Sequence of chain 1.T:
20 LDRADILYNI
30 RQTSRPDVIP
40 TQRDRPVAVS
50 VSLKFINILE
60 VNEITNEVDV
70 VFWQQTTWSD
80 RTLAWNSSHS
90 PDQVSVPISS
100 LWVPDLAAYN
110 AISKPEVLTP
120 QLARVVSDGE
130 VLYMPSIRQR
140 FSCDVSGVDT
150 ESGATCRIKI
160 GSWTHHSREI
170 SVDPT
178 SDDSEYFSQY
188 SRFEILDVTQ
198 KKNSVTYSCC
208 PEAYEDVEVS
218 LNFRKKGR

The protein below binds the small molecule below.
Small molecule (SMILES): CC(=O)N[C@@H]1[C@@H](O)[C@H](O)[C@@H](CO)O[C@H]1O

Binding-site contacts:
Ligand atom N2 contacts residue ASN85 of chain 1.T at 2.9 Å (h-bond).
Ligand atom C6 contacts residue SER87 of chain 1.T at 4.3 Å.
Ligand atom C3 contacts residue ASN85 of chain 1.T at 3.8 Å.
Ligand atom C5 contacts residue SER87 of chain 1.T at 4.2 Å.
Ligand atom C2 contacts residue ASN85 of chain 1.T at 2.6 Å.
Ligand atom O6 contacts residue SER87 of chain 1.T at 3.4 Å (h-bond).
Ligand atom C1 contacts residue ASN85 of chain 1.T at 1.5 Å.
Ligand atom C7 contacts residue ASN85 of chain 1.T at 3.8 Å.
Ligand atom C4 contacts residue ASN85 of chain 1.T at 4.3 Å.
Ligand atom O5 contacts residue ASN85 of chain 1.T at 2.4 Å (h-bond).
Ligand atom O5 contacts residue SER87 of chain 1.T at 4.5 Å.
Ligand atom C5 contacts residue ASN85 of chain 1.T at 3.6 Å.
Ligand atom O7 contacts residue ASN85 of chain 1.T at 4.2 Å.